Binding-site contacts:
Ligand atom C37 contacts residue PHE124 of chain 1.B at 4.0 Å (hydrophobic).
Ligand atom C5 contacts residue PHE113 of chain 1.B at 3.5 Å (hydrophobic).
Ligand atom C14 contacts residue GLU115 of chain 1.B at 3.9 Å.
Ligand atom C7 contacts residue PHE113 of chain 1.B at 3.4 Å (hydrophobic).
Ligand atom O23 contacts residue GLY116 of chain 1.B at 3.1 Å (h-bond).
Ligand atom C31 contacts residue PHE124 of chain 1.B at 3.7 Å (hydrophobic).
Ligand atom C32 contacts residue PHE124 of chain 1.B at 3.8 Å (hydrophobic).
Ligand atom N28 contacts residue PHE113 of chain 1.B at 2.8 Å (h-bond).
Ligand atom C11 contacts residue HIS59 of chain 1.B at 3.9 Å.
Ligand atom C33 contacts residue PHE124 of chain 1.B at 4.0 Å (hydrophobic).
Ligand atom O2 contacts residue ARG100 of chain 1.B at 3.8 Å.
Ligand atom O15 contacts residue GLU115 of chain 1.B at 2.8 Å (salt-bridge).
Ligand atom C1 contacts residue MET101 of chain 1.B at 3.6 Å (hydrophobic).
Ligand atom O23 contacts residue GLU115 of chain 1.B at 3.5 Å.
Ligand atom C32 contacts residue VAL112 of chain 1.B at 4.0 Å (hydrophobic).
Ligand atom C26 contacts residue PHE113 of chain 1.B at 3.6 Å (hydrophobic).
Ligand atom F39 contacts residue LEU60 of chain 1.B at 3.1 Å.
Ligand atom C30 contacts residue PHE113 of chain 1.B at 3.9 Å (hydrophobic).
Ligand atom C25 contacts residue HIS59 of chain 1.B at 3.4 Å.
Ligand atom C29 contacts residue PHE114 of chain 1.B at 3.6 Å (hydrophobic).
Ligand atom O2 contacts residue MET101 of chain 1.B at 3.5 Å.
Ligand atom C1 contacts residue VAL97 of chain 1.B at 3.1 Å (hydrophobic).
Ligand atom O27 contacts residue HIS59 of chain 1.B at 3.1 Å.
Ligand atom C11 contacts residue GLN22 of chain 1.B at 3.4 Å.
Ligand atom C29 contacts residue PHE113 of chain 1.B at 3.8 Å (hydrophobic).
Ligand atom C4 contacts residue MET101 of chain 1.B at 4.0 Å (hydrophobic).
Ligand atom F39 contacts residue CYS56 of chain 1.B at 3.4 Å.
Ligand atom C6 contacts residue LEU23 of chain 1.B at 3.9 Å (hydrophobic).
Ligand atom C1 contacts residue ARG100 of chain 1.B at 4.0 Å.
Ligand atom C40 contacts residue PHE114 of chain 1.B at 3.7 Å (hydrophobic).
Ligand atom C10 contacts residue GLN22 of chain 1.B at 4.0 Å.
Ligand atom C18 contacts residue PHE113 of chain 1.B at 4.0 Å (hydrophobic).
Ligand atom C5 contacts residue ALA104 of chain 1.B at 3.9 Å (hydrophobic).
Ligand atom C4 contacts residue ALA104 of chain 1.B at 3.6 Å (hydrophobic).
Ligand atom O15 contacts residue PHE114 of chain 1.B at 3.4 Å.
Ligand atom N28 contacts residue PHE114 of chain 1.B at 3.5 Å.
Ligand atom C35 contacts residue PHE124 of chain 1.B at 3.8 Å (hydrophobic).
Ligand atom C32 contacts residue PHE137 of chain 1.B at 3.9 Å (hydrophobic).
Ligand atom C6 contacts residue PHE113 of chain 1.B at 3.9 Å (hydrophobic).
Ligand atom C12 contacts residue LEU23 of chain 1.B at 3.9 Å (hydrophobic).

The small molecule below binds the protein below.
Small molecule (SMILES): COc1ccc2c(n1)CCN(C(=O)C1CC(CC(=O)O)C1)[C@H]2C(=O)Nc1cc(F)c2c(c1)C=CC2(C)C

Sequence of chain 1.B:
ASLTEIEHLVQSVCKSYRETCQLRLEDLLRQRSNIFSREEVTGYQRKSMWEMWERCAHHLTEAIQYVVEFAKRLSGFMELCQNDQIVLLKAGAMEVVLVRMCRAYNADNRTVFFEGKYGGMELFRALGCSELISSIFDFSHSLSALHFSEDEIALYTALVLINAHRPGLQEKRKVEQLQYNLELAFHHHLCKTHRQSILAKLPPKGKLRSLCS